Binding-site contacts:
Ligand atom C6 contacts residue LEU52 of chain 1.B at 4.2 Å (hydrophobic).
Ligand atom C5 contacts residue THR30 of chain 1.A at 4.2 Å.
Ligand atom O5 contacts residue THR309 of chain 1.A at 3.4 Å (h-bond).
Ligand atom C5 contacts residue ASN28 of chain 1.A at 3.7 Å.
Ligand atom C3 contacts residue ASN28 of chain 1.A at 3.8 Å.
Ligand atom O7 contacts residue ASN28 of chain 1.A at 3.4 Å (h-bond).
Ligand atom C1 contacts residue ALA29 of chain 1.A at 4.2 Å (hydrophobic).
Ligand atom C2 contacts residue ASN28 of chain 1.A at 2.5 Å.
Ligand atom O5 contacts residue ASN28 of chain 1.A at 2.4 Å (h-bond).
Ligand atom C1 contacts residue ASN28 of chain 1.A at 1.5 Å.
Ligand atom O6 contacts residue THR309 of chain 1.A at 4.2 Å.
Ligand atom O5 contacts residue ALA29 of chain 1.A at 4.1 Å.
Ligand atom C6 contacts residue THR30 of chain 1.A at 3.7 Å.
Ligand atom C8 contacts residue ASN28 of chain 1.A at 4.5 Å.
Ligand atom C7 contacts residue ASN28 of chain 1.A at 3.3 Å.
Ligand atom N2 contacts residue ASN28 of chain 1.A at 2.9 Å (h-bond).
Ligand atom C4 contacts residue ASN28 of chain 1.A at 4.2 Å.
Ligand atom C1 contacts residue THR309 of chain 1.A at 3.9 Å.
Ligand atom O6 contacts residue LEU52 of chain 1.B at 3.3 Å.

Sequence of chain 1.A:
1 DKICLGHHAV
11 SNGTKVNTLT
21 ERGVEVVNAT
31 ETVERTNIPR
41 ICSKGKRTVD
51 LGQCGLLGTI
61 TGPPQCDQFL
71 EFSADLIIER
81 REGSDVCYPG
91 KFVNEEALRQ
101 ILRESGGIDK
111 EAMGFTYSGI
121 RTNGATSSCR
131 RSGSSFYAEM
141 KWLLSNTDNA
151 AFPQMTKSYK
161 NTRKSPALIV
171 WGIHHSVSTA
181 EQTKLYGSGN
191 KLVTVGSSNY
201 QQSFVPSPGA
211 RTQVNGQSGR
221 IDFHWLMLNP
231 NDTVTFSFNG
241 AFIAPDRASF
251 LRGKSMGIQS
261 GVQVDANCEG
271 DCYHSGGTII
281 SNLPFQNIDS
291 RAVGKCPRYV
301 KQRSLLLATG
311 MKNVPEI

Sequence of chain 1.B:
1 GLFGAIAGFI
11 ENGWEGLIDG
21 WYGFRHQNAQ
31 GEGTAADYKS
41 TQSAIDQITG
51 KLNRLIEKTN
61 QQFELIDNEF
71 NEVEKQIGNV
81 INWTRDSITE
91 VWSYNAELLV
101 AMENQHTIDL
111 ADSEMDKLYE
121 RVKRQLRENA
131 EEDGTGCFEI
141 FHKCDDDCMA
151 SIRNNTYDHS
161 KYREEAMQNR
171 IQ

This small molecule binds to this protein.
Small molecule (SMILES): CC(=O)N[C@@H]1[C@@H](O)[C@H](O)[C@@H](CO)O[C@H]1O